The protein below binds the small molecule below.
Small molecule (SMILES): N=c1ccn([C@H]2C[C@H](O)[C@@H](CO[P](=O)(O)O[C@H]3C[C@H](n4cnc5c(N)ncnc54)O[C@@H]3CO[P](=O)(O)O[C@H]3C[C@H](n4cnc5c(N)ncnc54)O[C@@H]3CO[P](=O)(O)O[C@H]3C[C@H](n4cnc5c(N)ncnc54)O[C@@H]3COP(=O)(O)O)O2)c(=O)[nH]1

Sequence of chain 2.B:
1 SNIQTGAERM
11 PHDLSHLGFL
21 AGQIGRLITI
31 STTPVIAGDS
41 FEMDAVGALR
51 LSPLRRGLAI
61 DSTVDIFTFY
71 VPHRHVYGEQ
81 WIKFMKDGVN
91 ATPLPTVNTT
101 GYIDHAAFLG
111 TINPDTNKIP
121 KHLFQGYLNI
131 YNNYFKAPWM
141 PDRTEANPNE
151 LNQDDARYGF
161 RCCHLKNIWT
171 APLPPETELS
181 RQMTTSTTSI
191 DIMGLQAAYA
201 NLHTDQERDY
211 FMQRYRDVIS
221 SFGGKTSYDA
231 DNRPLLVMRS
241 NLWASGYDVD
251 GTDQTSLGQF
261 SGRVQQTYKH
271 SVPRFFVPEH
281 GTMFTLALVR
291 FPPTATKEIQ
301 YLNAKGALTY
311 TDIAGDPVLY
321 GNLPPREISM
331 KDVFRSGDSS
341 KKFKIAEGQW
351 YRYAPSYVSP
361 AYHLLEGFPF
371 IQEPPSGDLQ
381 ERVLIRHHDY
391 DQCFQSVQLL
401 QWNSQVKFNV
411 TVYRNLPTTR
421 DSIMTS

Sequence of chain 2.D:
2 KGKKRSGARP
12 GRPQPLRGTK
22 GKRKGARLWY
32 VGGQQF

Binding-site contacts:
Ligand atom O5' contacts residue TYR31 of chain 2.D at 2.2 Å (h-bond).
Ligand atom C5' contacts residue TYR31 of chain 2.D at 3.0 Å (hydrophobic).
Ligand atom C2 contacts residue SER221 of chain 2.B at 3.7 Å.
Ligand atom O3' contacts residue GLY6 of chain 5.B at 2.3 Å (h-bond).
Ligand atom C5' contacts residue ARG28 of chain 2.D at 2.8 Å.
Ligand atom P contacts residue PHE211 of chain 2.B at 3.5 Å.
Ligand atom N7 contacts residue ARG28 of chain 2.D at 3.6 Å (salt-bridge).
Ligand atom C1' contacts residue GLY6 of chain 5.B at 2.9 Å.
Ligand atom OP1 contacts residue PHE211 of chain 2.B at 2.1 Å.
Ligand atom O3' contacts residue THR5 of chain 5.B at 3.1 Å (h-bond).
Ligand atom C4' contacts residue GLY6 of chain 5.B at 3.1 Å.
Ligand atom N6 contacts residue GLY26 of chain 2.D at 3.1 Å.
Ligand atom C3' contacts residue GLY6 of chain 5.B at 3.2 Å.
Ligand atom P contacts residue ARG28 of chain 2.D at 3.4 Å.
Ligand atom C5 contacts residue ALA7 of chain 5.B at 2.7 Å (hydrophobic).
Ligand atom C8 contacts residue ARG28 of chain 2.D at 3.1 Å.
Ligand atom O4' contacts residue GLY6 of chain 5.B at 2.9 Å.
Ligand atom OP1 contacts residue ARG28 of chain 2.D at 2.7 Å (salt-bridge).
Ligand atom C4 contacts residue ALA27 of chain 2.D at 3.5 Å (hydrophobic).
Ligand atom C5 contacts residue GLY26 of chain 2.D at 3.5 Å.
Ligand atom C6 contacts residue ALA27 of chain 2.D at 3.5 Å (hydrophobic).
Ligand atom C5 contacts residue GLU8 of chain 5.B at 3.6 Å.
Ligand atom C4' contacts residue THR5 of chain 5.B at 2.6 Å.
Ligand atom C5 contacts residue ALA27 of chain 2.D at 2.9 Å (hydrophobic).
Ligand atom N9 contacts residue ALA27 of chain 2.D at 3.1 Å.
Ligand atom C6 contacts residue ALA7 of chain 5.B at 2.7 Å (hydrophobic).
Ligand atom O5' contacts residue ARG28 of chain 2.D at 3.1 Å (salt-bridge).
Ligand atom N7 contacts residue GLY26 of chain 2.D at 2.7 Å.
Ligand atom N6 contacts residue ALA27 of chain 2.D at 3.2 Å (h-bond).
Ligand atom C1' contacts residue ALA7 of chain 5.B at 3.6 Å (hydrophobic).
Ligand atom C5' contacts residue THR5 of chain 5.B at 3.1 Å.
Ligand atom N1 contacts residue SER221 of chain 2.B at 3.6 Å.
Ligand atom N7 contacts residue ALA27 of chain 2.D at 1.6 Å.
Ligand atom N6 contacts residue ASP217 of chain 2.B at 2.8 Å (salt-bridge).
Ligand atom C3' contacts residue THR5 of chain 5.B at 3.2 Å.
Ligand atom P contacts residue GLU207 of chain 2.B at 3.4 Å.
Ligand atom O3' contacts residue TYR31 of chain 2.D at 3.2 Å (h-bond).
Ligand atom P contacts residue TYR31 of chain 2.D at 3.5 Å.
Ligand atom C8 contacts residue ALA27 of chain 2.D at 2.0 Å (hydrophobic).
Ligand atom OP2 contacts residue GLU207 of chain 2.B at 2.0 Å (salt-bridge).

Sequence of chain 5.B:
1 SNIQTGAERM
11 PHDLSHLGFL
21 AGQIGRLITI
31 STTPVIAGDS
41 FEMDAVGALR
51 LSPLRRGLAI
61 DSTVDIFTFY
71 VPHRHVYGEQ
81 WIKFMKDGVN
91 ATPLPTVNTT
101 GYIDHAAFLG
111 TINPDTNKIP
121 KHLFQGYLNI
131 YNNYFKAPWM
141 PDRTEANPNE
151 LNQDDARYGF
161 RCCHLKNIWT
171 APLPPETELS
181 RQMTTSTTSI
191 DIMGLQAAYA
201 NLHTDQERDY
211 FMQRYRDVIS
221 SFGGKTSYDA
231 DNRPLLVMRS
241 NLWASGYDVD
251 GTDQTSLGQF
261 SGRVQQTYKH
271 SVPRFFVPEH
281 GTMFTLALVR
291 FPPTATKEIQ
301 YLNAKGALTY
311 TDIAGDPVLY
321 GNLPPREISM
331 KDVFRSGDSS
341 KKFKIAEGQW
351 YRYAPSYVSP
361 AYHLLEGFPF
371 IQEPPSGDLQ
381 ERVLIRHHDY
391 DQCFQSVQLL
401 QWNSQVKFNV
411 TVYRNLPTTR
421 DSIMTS